Sequence of chain 1.B:
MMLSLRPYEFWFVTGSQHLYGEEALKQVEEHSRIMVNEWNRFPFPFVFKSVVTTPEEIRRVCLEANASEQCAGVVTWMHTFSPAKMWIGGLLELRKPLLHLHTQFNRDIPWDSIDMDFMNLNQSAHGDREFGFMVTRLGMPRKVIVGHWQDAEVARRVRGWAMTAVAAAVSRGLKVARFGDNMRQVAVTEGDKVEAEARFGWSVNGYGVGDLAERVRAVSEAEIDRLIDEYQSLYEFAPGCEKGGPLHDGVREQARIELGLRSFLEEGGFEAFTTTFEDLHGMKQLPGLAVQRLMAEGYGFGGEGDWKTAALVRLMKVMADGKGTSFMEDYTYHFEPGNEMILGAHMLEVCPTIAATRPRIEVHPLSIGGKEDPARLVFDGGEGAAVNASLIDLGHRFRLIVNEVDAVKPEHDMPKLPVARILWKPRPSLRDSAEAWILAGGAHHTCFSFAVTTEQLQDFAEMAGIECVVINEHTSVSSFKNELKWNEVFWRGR

Binding-site contacts:
Ligand atom O4 contacts residue TYR20 of chain 1.A at 3.3 Å (h-bond).
Ligand atom O1 contacts residue HIS448 of chain 1.B at 2.7 Å (h-bond).
Ligand atom C4 contacts residue GLU307 of chain 1.B at 3.9 Å.
Ligand atom C5 contacts residue MET350 of chain 1.B at 3.6 Å (hydrophobic).
Ligand atom O3 contacts residue PHE84 of chain 1.A at 3.8 Å.
Ligand atom O4 contacts residue LEU19 of chain 1.A at 3.4 Å.
Ligand atom O3 contacts residue HIS129 of chain 1.A at 2.8 Å (h-bond).
Ligand atom O2 contacts residue TYR334 of chain 1.B at 3.8 Å.
Ligand atom O2 contacts residue GLU332 of chain 1.B at 3.0 Å (salt-bridge).
Ligand atom C1 contacts residue HIS447 of chain 1.B at 3.2 Å.
Ligand atom O1 contacts residue GLU332 of chain 1.B at 2.6 Å (salt-bridge).
Ligand atom C4 contacts residue MET350 of chain 1.B at 4.1 Å (hydrophobic).
Ligand atom C1 contacts residue HIS448 of chain 1.B at 4.1 Å.
Ligand atom O1 contacts residue GLU307 of chain 1.B at 3.1 Å (salt-bridge).
Ligand atom O5 contacts residue TYR20 of chain 1.A at 2.9 Å (h-bond).
Ligand atom O1 contacts residue MN1 of chain 1.K at 1.9 Å.
Ligand atom O3 contacts residue GLN126 of chain 1.A at 3.4 Å (h-bond).
Ligand atom O5 contacts residue GLN126 of chain 1.A at 3.5 Å (h-bond).
Ligand atom O2 contacts residue MET350 of chain 1.B at 3.9 Å.
Ligand atom C1 contacts residue GLU307 of chain 1.B at 3.6 Å.
Ligand atom O4 contacts residue MET186 of chain 1.B at 4.1 Å.
Ligand atom C3 contacts residue HIS129 of chain 1.A at 4.0 Å.
Ligand atom O2 contacts residue HIS349 of chain 1.B at 3.7 Å.
Ligand atom O3 contacts residue TYR20 of chain 1.A at 3.2 Å (h-bond).
Ligand atom C1 contacts residue GLU332 of chain 1.B at 3.2 Å.
Ligand atom C3 contacts residue TYR20 of chain 1.A at 3.9 Å (hydrophobic).
Ligand atom C5 contacts residue TYR20 of chain 1.A at 3.8 Å (hydrophobic).
Ligand atom C2 contacts residue GLU307 of chain 1.B at 3.7 Å.
Ligand atom C3 contacts residue PHE84 of chain 1.A at 3.5 Å (hydrophobic).
Ligand atom C2 contacts residue MN1 of chain 1.K at 3.2 Å.
Ligand atom O2 contacts residue MN1 of chain 1.K at 2.5 Å.
Ligand atom O2 contacts residue GLU307 of chain 1.B at 2.8 Å (salt-bridge).
Ligand atom C1 contacts residue MN1 of chain 1.K at 3.0 Å.
Ligand atom O1 contacts residue HIS349 of chain 1.B at 4.0 Å.
Ligand atom O4 contacts residue GLN17 of chain 1.A at 3.8 Å.
Ligand atom C1 contacts residue PHE84 of chain 1.A at 3.3 Å (hydrophobic).
Ligand atom O1 contacts residue HIS447 of chain 1.B at 3.0 Å (h-bond).
Ligand atom C2 contacts residue GLU332 of chain 1.B at 3.0 Å.
Ligand atom O5 contacts residue ILE371 of chain 1.B at 3.6 Å.
Ligand atom C4 contacts residue TYR20 of chain 1.A at 3.8 Å (hydrophobic).

This protein binds this small molecule.
Small molecule (SMILES): OC[C@@H](O)C(O)[C@@H](O)CO

Sequence of chain 1.A:
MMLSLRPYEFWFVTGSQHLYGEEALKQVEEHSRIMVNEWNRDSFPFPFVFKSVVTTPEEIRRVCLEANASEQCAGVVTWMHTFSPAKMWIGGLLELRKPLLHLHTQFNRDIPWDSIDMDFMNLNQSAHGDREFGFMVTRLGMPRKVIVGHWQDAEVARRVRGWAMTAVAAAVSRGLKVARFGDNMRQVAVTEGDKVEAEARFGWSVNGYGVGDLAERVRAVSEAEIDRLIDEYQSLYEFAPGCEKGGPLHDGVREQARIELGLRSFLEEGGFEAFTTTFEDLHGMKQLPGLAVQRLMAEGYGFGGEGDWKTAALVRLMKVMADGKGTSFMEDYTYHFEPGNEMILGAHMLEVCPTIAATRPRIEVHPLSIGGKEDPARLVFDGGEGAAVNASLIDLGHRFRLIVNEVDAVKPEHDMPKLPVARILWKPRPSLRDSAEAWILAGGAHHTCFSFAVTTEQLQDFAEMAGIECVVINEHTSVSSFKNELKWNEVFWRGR